The small molecule below binds the protein below.
Small molecule (SMILES): N#CCc1c[nH]c2ccc(Cl)cc12

Sequence of chain 1.A:
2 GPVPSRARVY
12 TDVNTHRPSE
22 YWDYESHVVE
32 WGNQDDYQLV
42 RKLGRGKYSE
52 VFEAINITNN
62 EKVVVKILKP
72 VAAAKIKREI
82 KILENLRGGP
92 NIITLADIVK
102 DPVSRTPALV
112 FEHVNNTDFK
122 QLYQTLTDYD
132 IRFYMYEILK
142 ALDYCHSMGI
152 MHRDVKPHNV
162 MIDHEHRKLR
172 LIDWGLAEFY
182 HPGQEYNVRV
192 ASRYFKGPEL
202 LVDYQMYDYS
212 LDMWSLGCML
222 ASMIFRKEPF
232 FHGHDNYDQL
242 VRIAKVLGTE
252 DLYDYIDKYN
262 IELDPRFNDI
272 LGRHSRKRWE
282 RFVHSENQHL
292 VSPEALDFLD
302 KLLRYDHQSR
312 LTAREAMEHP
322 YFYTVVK

Binding-site contacts:
Ligand atom C6 contacts residue TYR124 of chain 1.A at 3.9 Å (hydrophobic).
Ligand atom C6 contacts residue PRO158 of chain 1.A at 4.2 Å (hydrophobic).
Ligand atom N contacts residue ILE163 of chain 1.A at 4.3 Å.
Ligand atom C5 contacts residue PRO158 of chain 1.A at 4.1 Å (hydrophobic).
Ligand atom C2 contacts residue ILE163 of chain 1.A at 3.4 Å (hydrophobic).
Ligand atom CL contacts residue ILE132 of chain 1.A at 4.0 Å.
Ligand atom CL contacts residue TYR135 of chain 1.A at 4.3 Å.
Ligand atom C2 contacts residue VAL161 of chain 1.A at 3.6 Å (hydrophobic).
Ligand atom N1 contacts residue PRO158 of chain 1.A at 3.4 Å.
Ligand atom C9 contacts residue MET224 of chain 1.A at 4.1 Å (hydrophobic).
Ligand atom C4 contacts residue LEU123 of chain 1.A at 4.1 Å (hydrophobic).
Ligand atom C contacts residue LEU127 of chain 1.A at 4.0 Å (hydrophobic).
Ligand atom CL contacts residue MET224 of chain 1.A at 4.4 Å.
Ligand atom C6 contacts residue LEU123 of chain 1.A at 4.2 Å (hydrophobic).
Ligand atom C5 contacts residue LEU123 of chain 1.A at 4.2 Å (hydrophobic).
Ligand atom CL contacts residue MET136 of chain 1.A at 4.0 Å.
Ligand atom N contacts residue PRO158 of chain 1.A at 3.5 Å (h-bond).
Ligand atom C7 contacts residue TYR124 of chain 1.A at 4.2 Å (hydrophobic).
Ligand atom CL contacts residue LEU127 of chain 1.A at 4.2 Å.
Ligand atom C7 contacts residue PHE120 of chain 1.A at 4.0 Å (hydrophobic).
Ligand atom N1 contacts residue TYR124 of chain 1.A at 4.0 Å.
Ligand atom C9 contacts residue LEU127 of chain 1.A at 3.8 Å (hydrophobic).
Ligand atom C4 contacts residue PHE120 of chain 1.A at 4.0 Å (hydrophobic).
Ligand atom C6 contacts residue PHE120 of chain 1.A at 4.0 Å (hydrophobic).
Ligand atom C6 contacts residue MET224 of chain 1.A at 4.0 Å (hydrophobic).
Ligand atom C1 contacts residue TYR135 of chain 1.A at 4.0 Å (hydrophobic).
Ligand atom C2 contacts residue ILE139 of chain 1.A at 4.0 Å (hydrophobic).
Ligand atom C1 contacts residue ILE163 of chain 1.A at 3.8 Å (hydrophobic).
Ligand atom N contacts residue LEU123 of chain 1.A at 4.3 Å.
Ligand atom C8 contacts residue LEU127 of chain 1.A at 4.4 Å (hydrophobic).
Ligand atom C7 contacts residue PRO158 of chain 1.A at 3.6 Å (hydrophobic).
Ligand atom C2 contacts residue MET220 of chain 1.A at 4.4 Å (hydrophobic).
Ligand atom N contacts residue VAL161 of chain 1.A at 3.1 Å (h-bond).
Ligand atom C7 contacts residue MET224 of chain 1.A at 3.5 Å (hydrophobic).
Ligand atom C1 contacts residue ILE139 of chain 1.A at 3.7 Å (hydrophobic).
Ligand atom N1 contacts residue MET224 of chain 1.A at 3.4 Å (h-bond).
Ligand atom C3 contacts residue ILE163 of chain 1.A at 3.8 Å (hydrophobic).
Ligand atom C4 contacts residue PRO158 of chain 1.A at 3.6 Å (hydrophobic).
Ligand atom C4 contacts residue VAL161 of chain 1.A at 4.0 Å (hydrophobic).
Ligand atom C3 contacts residue VAL161 of chain 1.A at 4.0 Å (hydrophobic).